A small-molecule ligand and the protein it binds are described below.
Small molecule (SMILES): CC(=O)N[C@H]1[C@H](O[C@H]2[C@H](O)[C@@H](NC(C)=O)CO[C@@H]2CO)O[C@H](CO)[C@@H](O)[C@@H]1O

Binding-site contacts:
Ligand atom C3 contacts residue ASN75 of chain 1.D at 3.9 Å.
Ligand atom C8 contacts residue ASN75 of chain 1.D at 3.6 Å.
Ligand atom C7 contacts residue ASN75 of chain 1.D at 3.1 Å.
Ligand atom C1 contacts residue ASN75 of chain 1.D at 1.5 Å.
Ligand atom C4 contacts residue ASN75 of chain 1.D at 4.3 Å.
Ligand atom O5 contacts residue ASN75 of chain 1.D at 2.4 Å (h-bond).
Ligand atom C5 contacts residue ASN75 of chain 1.D at 3.7 Å.
Ligand atom C2 contacts residue ASN75 of chain 1.D at 2.6 Å.
Ligand atom O7 contacts residue ASN75 of chain 1.D at 3.7 Å.
Ligand atom N2 contacts residue ASN75 of chain 1.D at 2.8 Å (h-bond).

Sequence of chain 1.D:
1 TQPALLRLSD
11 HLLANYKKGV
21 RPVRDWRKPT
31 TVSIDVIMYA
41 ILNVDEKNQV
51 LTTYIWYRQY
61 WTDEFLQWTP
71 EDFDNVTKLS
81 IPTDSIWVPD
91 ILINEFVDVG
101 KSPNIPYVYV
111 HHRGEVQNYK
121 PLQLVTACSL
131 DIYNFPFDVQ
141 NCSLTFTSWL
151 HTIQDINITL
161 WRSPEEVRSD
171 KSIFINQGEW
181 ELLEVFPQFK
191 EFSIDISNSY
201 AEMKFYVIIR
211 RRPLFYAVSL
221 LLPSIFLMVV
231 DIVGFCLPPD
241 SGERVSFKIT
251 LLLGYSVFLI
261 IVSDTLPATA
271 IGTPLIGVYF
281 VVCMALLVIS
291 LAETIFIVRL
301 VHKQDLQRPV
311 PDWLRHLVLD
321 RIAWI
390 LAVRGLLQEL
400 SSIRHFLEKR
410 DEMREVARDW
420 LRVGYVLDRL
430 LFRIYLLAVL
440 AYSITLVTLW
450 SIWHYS